This protein binds this small molecule.
Small molecule (SMILES): CC(=O)N[C@H]1[C@H](O[C@H]2[C@H](O)[C@@H](NC(C)=O)CO[C@@H]2CO[C@@H]2O[C@@H](C)[C@@H](O)[C@@H](O)[C@@H]2O)O[C@H](CO)[C@@H](O[C@@H]2O[C@H](CO[C@H]3O[C@H](CO)[C@@H](O)[C@H](O)[C@@H]3O[C@@H]3O[C@H](CO)[C@@H](O)[C@H](O)[C@H]3NC(C)=O)[C@@H](O)[C@H](O[C@H]3O[C@H](CO)[C@@H](O)[C@H](O)[C@@H]3O[C@@H]3O[C@H](CO)[C@@H](O)[C@H](O)[C@H]3NC(C)=O)[C@@H]2O)[C@@H]1O

Binding-site contacts:
Ligand atom N2 contacts residue ASN61 of chain 1.A at 3.0 Å (h-bond).
Ligand atom C2 contacts residue ASN61 of chain 1.A at 2.5 Å.
Ligand atom C5 contacts residue PHE7 of chain 1.A at 3.7 Å (hydrophobic).
Ligand atom C4 contacts residue LYS10 of chain 1.A at 4.0 Å.
Ligand atom C6 contacts residue PHE7 of chain 1.A at 3.7 Å (hydrophobic).
Ligand atom O7 contacts residue ASN61 of chain 1.A at 3.6 Å (h-bond).
Ligand atom C1 contacts residue THR63 of chain 1.A at 3.9 Å.
Ligand atom O7 contacts residue ARG65 of chain 1.A at 3.2 Å.
Ligand atom C6 contacts residue TYR60 of chain 1.A at 3.5 Å (hydrophobic).
Ligand atom C7 contacts residue ASP29 of chain 1.A at 3.4 Å.
Ligand atom O4 contacts residue VAL28 of chain 1.A at 3.7 Å.
Ligand atom C6 contacts residue PHE7 of chain 1.A at 3.7 Å (hydrophobic).
Ligand atom O5 contacts residue PHE5 of chain 1.A at 3.4 Å.
Ligand atom O7 contacts residue VAL28 of chain 1.A at 3.7 Å.
Ligand atom N2 contacts residue ASP29 of chain 1.A at 2.8 Å (salt-bridge).
Ligand atom O6 contacts residue PHE7 of chain 1.A at 3.5 Å.
Ligand atom C4 contacts residue PHE5 of chain 1.A at 3.9 Å (hydrophobic).
Ligand atom C5 contacts residue ASN61 of chain 1.A at 3.6 Å.
Ligand atom O5 contacts residue ASN61 of chain 1.A at 2.4 Å (h-bond).
Ligand atom C7 contacts residue ARG65 of chain 1.A at 4.0 Å.
Ligand atom C6 contacts residue THR24 of chain 1.A at 3.7 Å.
Ligand atom C6 contacts residue GLN59 of chain 1.A at 4.1 Å.
Ligand atom C1 contacts residue PHE7 of chain 1.A at 3.6 Å (hydrophobic).
Ligand atom N2 contacts residue LYS98 of chain 1.A at 4.1 Å.
Ligand atom C2 contacts residue PHE7 of chain 1.A at 3.7 Å (hydrophobic).
Ligand atom C1 contacts residue PHE7 of chain 1.A at 4.0 Å (hydrophobic).
Ligand atom C3 contacts residue PHE5 of chain 1.A at 3.9 Å (hydrophobic).
Ligand atom C8 contacts residue ASP29 of chain 1.A at 3.2 Å.
Ligand atom C3 contacts residue ASP29 of chain 1.A at 3.6 Å.
Ligand atom O3 contacts residue LYS98 of chain 1.A at 3.3 Å (salt-bridge).
Ligand atom O5 contacts residue VAL28 of chain 1.A at 4.1 Å.
Ligand atom O3 contacts residue ASP29 of chain 1.A at 3.9 Å.
Ligand atom C1 contacts residue PHE5 of chain 1.A at 3.8 Å (hydrophobic).
Ligand atom C3 contacts residue ASN61 of chain 1.A at 3.8 Å.
Ligand atom C2 contacts residue ASP29 of chain 1.A at 3.8 Å.
Ligand atom O6 contacts residue THR24 of chain 1.A at 4.0 Å.
Ligand atom O4 contacts residue LYS10 of chain 1.A at 3.2 Å (salt-bridge).
Ligand atom C7 contacts residue ASN61 of chain 1.A at 3.6 Å.
Ligand atom C1 contacts residue ASN61 of chain 1.A at 1.4 Å.
Ligand atom O3 contacts residue LYS10 of chain 1.A at 3.3 Å.

Sequence of chain 1.A:
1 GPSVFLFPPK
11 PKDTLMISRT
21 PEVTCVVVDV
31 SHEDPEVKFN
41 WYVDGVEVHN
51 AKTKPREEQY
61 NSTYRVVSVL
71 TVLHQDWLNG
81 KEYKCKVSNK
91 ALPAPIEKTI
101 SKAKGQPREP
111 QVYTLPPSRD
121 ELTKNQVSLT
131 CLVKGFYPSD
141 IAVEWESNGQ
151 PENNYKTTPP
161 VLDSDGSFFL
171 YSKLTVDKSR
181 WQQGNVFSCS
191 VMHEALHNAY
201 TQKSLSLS